Sequence of chain 5.C:
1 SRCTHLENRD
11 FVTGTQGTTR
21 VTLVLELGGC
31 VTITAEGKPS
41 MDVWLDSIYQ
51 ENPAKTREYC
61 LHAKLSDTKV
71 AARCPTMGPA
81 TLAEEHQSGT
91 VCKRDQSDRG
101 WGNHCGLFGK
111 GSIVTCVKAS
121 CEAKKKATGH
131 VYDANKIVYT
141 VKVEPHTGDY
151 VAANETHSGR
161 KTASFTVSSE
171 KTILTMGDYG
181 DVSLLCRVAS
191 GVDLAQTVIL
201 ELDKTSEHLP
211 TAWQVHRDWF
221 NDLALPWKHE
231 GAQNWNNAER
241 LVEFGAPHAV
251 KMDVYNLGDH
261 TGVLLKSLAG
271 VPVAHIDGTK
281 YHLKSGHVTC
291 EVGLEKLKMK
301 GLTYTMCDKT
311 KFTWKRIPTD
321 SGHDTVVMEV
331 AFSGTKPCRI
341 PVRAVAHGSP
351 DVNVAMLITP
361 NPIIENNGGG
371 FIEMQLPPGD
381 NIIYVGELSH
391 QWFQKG

Binding-site contacts:
Ligand atom O5 contacts residue ASN154 of chain 5.C at 2.3 Å (h-bond).
Ligand atom C5 contacts residue HIS104 of chain 5.A at 3.6 Å.
Ligand atom C7 contacts residue GLU155 of chain 5.C at 3.9 Å.
Ligand atom C2 contacts residue ASN154 of chain 5.C at 2.4 Å.
Ligand atom C3 contacts residue ASN154 of chain 5.C at 3.7 Å.
Ligand atom N2 contacts residue GLU155 of chain 5.C at 3.0 Å (salt-bridge).
Ligand atom C5 contacts residue ASN154 of chain 5.C at 3.6 Å.
Ligand atom C7 contacts residue ASN154 of chain 5.C at 3.3 Å.
Ligand atom C6 contacts residue HIS104 of chain 5.A at 4.0 Å.
Ligand atom O3 contacts residue GLU155 of chain 5.C at 4.3 Å.
Ligand atom C1 contacts residue ASN154 of chain 5.C at 1.4 Å.
Ligand atom O5 contacts residue HIS104 of chain 5.A at 3.1 Å (h-bond).
Ligand atom C2 contacts residue GLU155 of chain 5.C at 3.7 Å.
Ligand atom O7 contacts residue ASN154 of chain 5.C at 3.2 Å (h-bond).
Ligand atom C8 contacts residue ASN154 of chain 5.C at 3.6 Å.
Ligand atom C8 contacts residue GLU155 of chain 5.C at 3.8 Å.
Ligand atom C3 contacts residue GLU155 of chain 5.C at 3.7 Å.
Ligand atom C1 contacts residue HIS104 of chain 5.A at 3.4 Å.
Ligand atom N2 contacts residue ASN154 of chain 5.C at 2.9 Å (h-bond).
Ligand atom C4 contacts residue ASN154 of chain 5.C at 4.2 Å.
Ligand atom C1 contacts residue GLU155 of chain 5.C at 3.9 Å.

The protein below binds the small molecule below.
Small molecule (SMILES): CC(=O)N[C@@H]1[C@@H](O)[C@H](O)[C@@H](CO)O[C@H]1O

Sequence of chain 5.A:
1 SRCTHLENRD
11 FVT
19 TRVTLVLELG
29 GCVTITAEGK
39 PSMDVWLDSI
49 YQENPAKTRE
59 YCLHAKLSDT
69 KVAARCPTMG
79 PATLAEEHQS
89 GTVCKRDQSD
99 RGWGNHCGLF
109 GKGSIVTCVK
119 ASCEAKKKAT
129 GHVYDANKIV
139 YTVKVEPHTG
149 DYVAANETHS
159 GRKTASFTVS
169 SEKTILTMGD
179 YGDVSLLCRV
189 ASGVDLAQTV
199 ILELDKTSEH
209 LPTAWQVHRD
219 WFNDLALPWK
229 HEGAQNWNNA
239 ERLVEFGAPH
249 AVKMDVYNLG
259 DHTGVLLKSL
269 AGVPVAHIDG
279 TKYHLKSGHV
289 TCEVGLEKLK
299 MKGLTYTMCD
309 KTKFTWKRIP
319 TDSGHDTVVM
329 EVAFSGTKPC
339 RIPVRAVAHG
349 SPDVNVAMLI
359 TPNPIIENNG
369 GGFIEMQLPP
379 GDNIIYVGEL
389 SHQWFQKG